Sequence of chain 1.A:
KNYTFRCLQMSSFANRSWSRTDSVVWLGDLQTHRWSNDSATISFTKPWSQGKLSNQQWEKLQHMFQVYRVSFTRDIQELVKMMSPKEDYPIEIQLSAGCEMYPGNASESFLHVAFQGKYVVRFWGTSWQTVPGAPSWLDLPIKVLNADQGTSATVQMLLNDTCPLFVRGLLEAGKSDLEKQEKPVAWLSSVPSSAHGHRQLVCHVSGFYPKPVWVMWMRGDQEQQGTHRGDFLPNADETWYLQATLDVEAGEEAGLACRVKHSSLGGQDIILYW

The small molecule below binds the protein below.
Small molecule (SMILES): CC(=O)N[C@H]1[C@H](O[C@H]2[C@H](O)[C@@H](NC(C)=O)CO[C@@H]2CO)O[C@H](CO)[C@@H](O)[C@@H]1O

Binding-site contacts:
Ligand atom C8 contacts residue TRP23 of chain 1.A at 3.3 Å (hydrophobic).
Ligand atom N2 contacts residue SER24 of chain 1.A at 2.9 Å (h-bond).
Ligand atom C7 contacts residue SER24 of chain 1.A at 3.7 Å.
Ligand atom N2 contacts residue ASN42 of chain 1.A at 3.0 Å (h-bond).
Ligand atom C4 contacts residue ASN42 of chain 1.A at 4.3 Å.
Ligand atom C2 contacts residue ASN42 of chain 1.A at 2.5 Å.
Ligand atom C1 contacts residue ASN42 of chain 1.A at 1.4 Å.
Ligand atom C7 contacts residue ARG25 of chain 1.A at 4.3 Å.
Ligand atom O5 contacts residue ASN42 of chain 1.A at 2.4 Å (h-bond).
Ligand atom C8 contacts residue ARG25 of chain 1.A at 3.9 Å.
Ligand atom C7 contacts residue ASN42 of chain 1.A at 3.5 Å.
Ligand atom N2 contacts residue ARG25 of chain 1.A at 4.1 Å.
Ligand atom C1 contacts residue SER24 of chain 1.A at 4.0 Å.
Ligand atom O7 contacts residue ASP43 of chain 1.A at 3.8 Å.
Ligand atom C2 contacts residue SER24 of chain 1.A at 3.8 Å.
Ligand atom C3 contacts residue ASN42 of chain 1.A at 3.9 Å.
Ligand atom C8 contacts residue SER24 of chain 1.A at 3.6 Å.
Ligand atom C8 contacts residue VAL75 of chain 1.A at 4.5 Å (hydrophobic).
Ligand atom C3 contacts residue SER24 of chain 1.A at 4.1 Å.
Ligand atom O7 contacts residue ASN42 of chain 1.A at 3.7 Å.
Ligand atom C5 contacts residue ASN42 of chain 1.A at 3.7 Å.